Sequence of chain 4.A:
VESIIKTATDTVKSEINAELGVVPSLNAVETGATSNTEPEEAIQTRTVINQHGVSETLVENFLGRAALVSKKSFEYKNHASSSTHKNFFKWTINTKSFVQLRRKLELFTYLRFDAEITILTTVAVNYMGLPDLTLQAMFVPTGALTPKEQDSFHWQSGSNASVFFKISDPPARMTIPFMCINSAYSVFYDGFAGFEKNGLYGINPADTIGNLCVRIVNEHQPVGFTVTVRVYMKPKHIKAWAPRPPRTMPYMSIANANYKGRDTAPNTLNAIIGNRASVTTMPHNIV

This small molecule binds to this protein.
Small molecule (SMILES): CC(=O)N[C@@H]1[C@@H](O)[C@H](O[C@@H]2O[C@H](CO)[C@H](O)[C@H](O[C@]3(C(=O)O)C[C@H](O)[C@@H](NC(C)=O)[C@H]([C@H](O)[C@H](O)CO)O3)[C@H]2O)[C@@H](CO)O[C@H]1O

Sequence of chain 4.C:
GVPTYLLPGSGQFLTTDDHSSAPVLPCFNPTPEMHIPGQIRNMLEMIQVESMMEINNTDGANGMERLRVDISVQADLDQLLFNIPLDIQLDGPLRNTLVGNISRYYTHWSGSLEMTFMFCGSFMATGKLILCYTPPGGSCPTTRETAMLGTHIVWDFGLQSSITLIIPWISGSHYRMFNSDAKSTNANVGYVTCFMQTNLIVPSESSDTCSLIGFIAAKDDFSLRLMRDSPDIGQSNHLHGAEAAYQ

Binding-site contacts:
Ligand atom C5 contacts residue GLY282 of chain 4.A at 3.8 Å.
Ligand atom N5 contacts residue PRO231 of chain 4.C at 3.0 Å (h-bond).
Ligand atom C3 contacts residue ARG104 of chain 4.C at 3.8 Å.
Ligand atom C10 contacts residue PRO231 of chain 4.C at 3.8 Å (hydrophobic).
Ligand atom C10 contacts residue ASN275 of chain 4.A at 3.3 Å.
Ligand atom O6 contacts residue ASN283 of chain 4.A at 3.0 Å (h-bond).
Ligand atom C11 contacts residue PRO231 of chain 4.C at 3.5 Å (hydrophobic).
Ligand atom O1B contacts residue ARG104 of chain 4.C at 3.0 Å (salt-bridge).
Ligand atom O4 contacts residue ASP232 of chain 4.C at 2.8 Å (salt-bridge).
Ligand atom C5 contacts residue PRO274 of chain 4.A at 3.9 Å (hydrophobic).
Ligand atom C5 contacts residue ASN283 of chain 4.A at 3.8 Å.
Ligand atom O2 contacts residue PRO274 of chain 4.A at 3.4 Å.
Ligand atom C2 contacts residue ASP91 of chain 4.C at 3.2 Å.
Ligand atom N5 contacts residue ASN275 of chain 4.A at 3.4 Å (h-bond).
Ligand atom C4 contacts residue PRO231 of chain 4.C at 3.6 Å (hydrophobic).
Ligand atom O4 contacts residue ASN275 of chain 4.A at 3.0 Å (h-bond).
Ligand atom O4 contacts residue ARG95 of chain 4.C at 3.5 Å.
Ligand atom C4 contacts residue ASP232 of chain 4.C at 3.4 Å.
Ligand atom C5 contacts residue ASN275 of chain 4.A at 3.5 Å.
Ligand atom O4 contacts residue PRO231 of chain 4.C at 3.9 Å.
Ligand atom C6 contacts residue GLY282 of chain 4.A at 3.6 Å.
Ligand atom C11 contacts residue ILE233 of chain 4.C at 3.6 Å (hydrophobic).
Ligand atom C6 contacts residue ALA273 of chain 4.A at 3.8 Å (hydrophobic).
Ligand atom O3 contacts residue ASP91 of chain 4.C at 3.5 Å.
Ligand atom O2 contacts residue GLY282 of chain 4.A at 3.8 Å.
Ligand atom O7 contacts residue PRO274 of chain 4.A at 3.6 Å.
Ligand atom C4 contacts residue ASN275 of chain 4.A at 3.7 Å.
Ligand atom O2 contacts residue ASP91 of chain 4.C at 2.5 Å (salt-bridge).
Ligand atom C1 contacts residue ASN283 of chain 4.A at 3.4 Å.
Ligand atom C6 contacts residue ASN283 of chain 4.A at 3.8 Å.
Ligand atom C1 contacts residue ARG104 of chain 4.C at 3.8 Å.
Ligand atom C11 contacts residue GLY234 of chain 4.C at 3.8 Å.
Ligand atom O6 contacts residue ALA273 of chain 4.A at 3.7 Å.
Ligand atom O6 contacts residue PRO274 of chain 4.A at 3.6 Å.
Ligand atom C11 contacts residue ASP232 of chain 4.C at 3.6 Å.
Ligand atom O5 contacts residue ASN283 of chain 4.A at 3.7 Å.
Ligand atom C5 contacts residue PRO231 of chain 4.C at 3.7 Å (hydrophobic).
Ligand atom O10 contacts residue ASN275 of chain 4.A at 3.0 Å (h-bond).
Ligand atom O10 contacts residue ARG270 of chain 4.A at 3.6 Å.
Ligand atom O6 contacts residue GLY282 of chain 4.A at 3.5 Å.